Binding-site contacts:
Ligand atom C16 contacts residue SO41 of chain 2.C at 3.7 Å.
Ligand atom C15 contacts residue LYS240 of chain 2.A at 3.5 Å.
Ligand atom N11 contacts residue ASN140 of chain 2.A at 2.6 Å (h-bond).
Ligand atom C7 contacts residue ASN140 of chain 2.A at 3.5 Å.
Ligand atom O23 contacts residue LYS240 of chain 2.A at 3.5 Å.
Ligand atom O22 contacts residue SER241 of chain 2.A at 2.8 Å (h-bond).
Ligand atom N8 contacts residue ARG274 of chain 2.A at 3.5 Å.
Ligand atom C10 contacts residue SO41 of chain 2.C at 3.8 Å.
Ligand atom N8 contacts residue ILE142 of chain 2.A at 3.5 Å.
Ligand atom C21 contacts residue SER241 of chain 2.A at 3.2 Å.
Ligand atom N11 contacts residue ASP204 of chain 2.A at 2.8 Å (salt-bridge).
Ligand atom N11 contacts residue LEU234 of chain 2.A at 3.7 Å.
Ligand atom N4 contacts residue ASP204 of chain 2.A at 2.5 Å (salt-bridge).
Ligand atom C19 contacts residue GLY208 of chain 2.A at 3.5 Å.
Ligand atom C7 contacts residue ASP204 of chain 2.A at 3.1 Å.
Ligand atom O23 contacts residue SER241 of chain 2.A at 2.6 Å (h-bond).
Ligand atom C20 contacts residue LYS240 of chain 2.A at 3.8 Å.
Ligand atom N8 contacts residue ASP121 of chain 2.A at 3.2 Å (salt-bridge).
Ligand atom N6 contacts residue ARG274 of chain 2.A at 3.5 Å (salt-bridge).
Ligand atom C3 contacts residue LYS240 of chain 2.A at 3.8 Å.
Ligand atom C2 contacts residue ASP204 of chain 2.A at 3.7 Å.
Ligand atom C13 contacts residue SO41 of chain 2.C at 3.2 Å.
Ligand atom C3 contacts residue ARG274 of chain 2.A at 3.6 Å.
Ligand atom O1 contacts residue LYS240 of chain 2.A at 2.7 Å (salt-bridge).
Ligand atom C2 contacts residue LYS240 of chain 2.A at 3.7 Å.
Ligand atom C16 contacts residue LYS240 of chain 2.A at 3.7 Å.
Ligand atom C5 contacts residue ARG274 of chain 2.A at 3.6 Å.
Ligand atom N14 contacts residue PHE209 of chain 2.A at 3.1 Å.
Ligand atom C12 contacts residue ARG274 of chain 2.A at 3.5 Å.
Ligand atom C13 contacts residue LYS240 of chain 2.A at 3.8 Å.
Ligand atom N9 contacts residue ILE142 of chain 2.A at 3.7 Å.
Ligand atom C18 contacts residue LYS240 of chain 2.A at 3.7 Å.
Ligand atom C12 contacts residue SO41 of chain 2.C at 3.6 Å.
Ligand atom C5 contacts residue ILE142 of chain 2.A at 3.7 Å (hydrophobic).
Ligand atom N9 contacts residue ASN140 of chain 2.A at 3.3 Å (h-bond).
Ligand atom O1 contacts residue GLY236 of chain 2.A at 3.2 Å (h-bond).
Ligand atom C10 contacts residue ARG274 of chain 2.A at 3.5 Å.
Ligand atom N6 contacts residue LYS240 of chain 2.A at 3.0 Å (salt-bridge).
Ligand atom C10 contacts residue PHE209 of chain 2.A at 3.6 Å (hydrophobic).
Ligand atom N6 contacts residue PHE209 of chain 2.A at 3.5 Å.

Sequence of chain 2.A:
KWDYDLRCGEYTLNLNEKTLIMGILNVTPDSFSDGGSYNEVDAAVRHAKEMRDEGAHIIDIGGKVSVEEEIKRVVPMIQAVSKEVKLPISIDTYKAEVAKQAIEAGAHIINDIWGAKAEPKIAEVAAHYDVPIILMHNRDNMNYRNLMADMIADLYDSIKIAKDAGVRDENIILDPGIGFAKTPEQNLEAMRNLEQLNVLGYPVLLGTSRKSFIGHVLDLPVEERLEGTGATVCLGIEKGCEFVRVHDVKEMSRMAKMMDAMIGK

A protein and the small-molecule ligand that binds it are described below.
Small molecule (SMILES): Nc1nc(O)c2nc(CNc3ccc(C(=O)O)cc3)cnc2n1